A protein and the small-molecule ligand that binds it are described below.
Small molecule (SMILES): CC(=O)N[C@@H]1[C@@H](O)[C@H](O)[C@@H](CO)O[C@H]1O

Sequence of chain 1.C:
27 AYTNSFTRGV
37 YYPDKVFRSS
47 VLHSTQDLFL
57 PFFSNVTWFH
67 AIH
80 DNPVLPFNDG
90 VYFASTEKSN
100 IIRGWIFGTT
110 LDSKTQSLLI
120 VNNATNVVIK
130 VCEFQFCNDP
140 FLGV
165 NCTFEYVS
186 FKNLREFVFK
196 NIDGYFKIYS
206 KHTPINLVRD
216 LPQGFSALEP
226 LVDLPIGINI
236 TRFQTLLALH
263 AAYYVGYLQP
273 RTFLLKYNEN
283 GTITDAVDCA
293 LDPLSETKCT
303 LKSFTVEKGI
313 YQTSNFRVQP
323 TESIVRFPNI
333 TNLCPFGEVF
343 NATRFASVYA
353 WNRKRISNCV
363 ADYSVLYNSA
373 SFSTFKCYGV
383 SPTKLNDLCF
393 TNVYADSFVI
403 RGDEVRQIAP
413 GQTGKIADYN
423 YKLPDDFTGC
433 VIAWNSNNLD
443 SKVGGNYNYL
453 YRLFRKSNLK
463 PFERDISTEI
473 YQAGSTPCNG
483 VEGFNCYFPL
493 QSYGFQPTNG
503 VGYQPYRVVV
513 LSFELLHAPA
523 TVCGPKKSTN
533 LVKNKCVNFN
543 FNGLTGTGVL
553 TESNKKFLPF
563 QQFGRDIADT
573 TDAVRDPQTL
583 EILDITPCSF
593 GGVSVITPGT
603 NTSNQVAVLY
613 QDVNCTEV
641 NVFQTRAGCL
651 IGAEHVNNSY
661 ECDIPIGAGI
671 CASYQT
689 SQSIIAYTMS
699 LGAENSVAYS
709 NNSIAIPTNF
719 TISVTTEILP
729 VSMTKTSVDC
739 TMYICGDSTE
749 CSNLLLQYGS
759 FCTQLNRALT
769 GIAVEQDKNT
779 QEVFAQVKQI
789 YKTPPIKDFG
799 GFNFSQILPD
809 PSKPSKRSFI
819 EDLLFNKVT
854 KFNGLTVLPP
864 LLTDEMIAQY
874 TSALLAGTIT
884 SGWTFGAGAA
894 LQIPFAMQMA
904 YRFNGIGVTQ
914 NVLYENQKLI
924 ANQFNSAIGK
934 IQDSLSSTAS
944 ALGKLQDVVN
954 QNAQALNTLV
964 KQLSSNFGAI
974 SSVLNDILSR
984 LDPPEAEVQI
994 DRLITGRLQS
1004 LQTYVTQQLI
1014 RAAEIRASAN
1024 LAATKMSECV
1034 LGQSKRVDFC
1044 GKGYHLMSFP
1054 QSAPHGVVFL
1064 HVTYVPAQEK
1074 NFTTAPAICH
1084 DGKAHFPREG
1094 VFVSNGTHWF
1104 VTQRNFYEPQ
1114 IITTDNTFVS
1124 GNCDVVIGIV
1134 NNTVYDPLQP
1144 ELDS

Binding-site contacts:
Ligand atom C1 contacts residue ASN343 of chain 1.C at 1.4 Å.
Ligand atom C2 contacts residue ASN343 of chain 1.C at 2.5 Å.
Ligand atom O5 contacts residue ASN343 of chain 1.C at 2.4 Å (h-bond).
Ligand atom C4 contacts residue ASN343 of chain 1.C at 4.2 Å.
Ligand atom N2 contacts residue ASN343 of chain 1.C at 2.9 Å (h-bond).
Ligand atom C3 contacts residue ASN343 of chain 1.C at 3.8 Å.
Ligand atom C8 contacts residue ASN343 of chain 1.C at 4.4 Å.
Ligand atom O7 contacts residue ASN343 of chain 1.C at 3.3 Å (h-bond).
Ligand atom C5 contacts residue ASN343 of chain 1.C at 3.7 Å.
Ligand atom C7 contacts residue ASN343 of chain 1.C at 3.2 Å.